A protein and the small-molecule ligand that binds it are described below.
Small molecule (SMILES): O=C(O)c1ccccc1-c1c2ccc(=O)cc-2oc2cc(O)ccc12

Sequence of chain 1.C:
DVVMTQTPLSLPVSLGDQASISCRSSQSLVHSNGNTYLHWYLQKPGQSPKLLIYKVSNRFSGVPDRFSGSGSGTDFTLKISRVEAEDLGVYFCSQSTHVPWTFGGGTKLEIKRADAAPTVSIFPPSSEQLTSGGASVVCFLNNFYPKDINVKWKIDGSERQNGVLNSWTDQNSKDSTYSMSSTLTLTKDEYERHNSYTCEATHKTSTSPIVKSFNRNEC

Binding-site contacts:
Ligand atom C12 contacts residue TYR56 of chain 1.D at 3.8 Å (hydrophobic).
Ligand atom C1 contacts residue TRP33 of chain 1.D at 3.8 Å (hydrophobic).
Ligand atom C2 contacts residue TRP33 of chain 1.D at 3.8 Å (hydrophobic).
Ligand atom C8 contacts residue GLY102 of chain 1.D at 3.1 Å.
Ligand atom C13 contacts residue TRP33 of chain 1.D at 3.7 Å (hydrophobic).
Ligand atom O3 contacts residue TYR101 of chain 1.D at 3.6 Å.
Ligand atom C12 contacts residue TRP33 of chain 1.D at 3.7 Å (hydrophobic).
Ligand atom C13 contacts residue TYR56 of chain 1.D at 3.3 Å (hydrophobic).
Ligand atom O1 contacts residue HIS31 of chain 1.C at 3.0 Å (h-bond).
Ligand atom O3 contacts residue SER96 of chain 1.C at 3.0 Å (h-bond).
Ligand atom O2 contacts residue TYR37 of chain 1.C at 3.3 Å.
Ligand atom O4 contacts residue TYR37 of chain 1.C at 3.6 Å (h-bond).
Ligand atom O5 contacts residue TYR103 of chain 1.D at 3.3 Å.
Ligand atom O5 contacts residue TYR37 of chain 1.C at 3.3 Å (h-bond).
Ligand atom C5 contacts residue SER96 of chain 1.C at 3.6 Å.
Ligand atom C6 contacts residue SER96 of chain 1.C at 3.8 Å.
Ligand atom C3 contacts residue TRP33 of chain 1.D at 3.8 Å (hydrophobic).
Ligand atom C18 contacts residue TYR103 of chain 1.D at 3.6 Å (hydrophobic).
Ligand atom C1 contacts residue HIS31 of chain 1.C at 3.8 Å.
Ligand atom C11 contacts residue TYR37 of chain 1.C at 3.5 Å (hydrophobic).
Ligand atom C15 contacts residue TRP33 of chain 1.D at 3.6 Å (hydrophobic).
Ligand atom O5 contacts residue LYS55 of chain 1.C at 3.5 Å (salt-bridge).
Ligand atom C9 contacts residue TYR37 of chain 1.C at 3.8 Å (hydrophobic).
Ligand atom C7 contacts residue TYR54 of chain 1.C at 3.1 Å (hydrophobic).
Ligand atom C20 contacts residue TYR37 of chain 1.C at 3.6 Å (hydrophobic).
Ligand atom O3 contacts residue TRP101 of chain 1.C at 3.8 Å.
Ligand atom C3 contacts residue TYR37 of chain 1.C at 3.4 Å (hydrophobic).
Ligand atom C2 contacts residue HIS31 of chain 1.C at 3.8 Å.
Ligand atom C16 contacts residue ASP31 of chain 1.D at 3.8 Å.
Ligand atom C1 contacts residue ASN33 of chain 1.C at 3.9 Å.
Ligand atom C7 contacts residue GLY102 of chain 1.D at 3.4 Å.
Ligand atom O3 contacts residue HIS39 of chain 1.C at 2.9 Å (h-bond).
Ligand atom C20 contacts residue TYR103 of chain 1.D at 3.4 Å (hydrophobic).
Ligand atom O3 contacts residue TYR54 of chain 1.C at 3.8 Å.
Ligand atom C6 contacts residue TYR37 of chain 1.C at 3.7 Å (hydrophobic).
Ligand atom C4 contacts residue TYR37 of chain 1.C at 3.5 Å (hydrophobic).
Ligand atom C11 contacts residue TRP33 of chain 1.D at 3.7 Å (hydrophobic).
Ligand atom C5 contacts residue TYR37 of chain 1.C at 3.4 Å (hydrophobic).
Ligand atom C2 contacts residue TYR37 of chain 1.C at 3.8 Å (hydrophobic).
Ligand atom O4 contacts residue TYR103 of chain 1.D at 3.7 Å.

Sequence of chain 1.D:
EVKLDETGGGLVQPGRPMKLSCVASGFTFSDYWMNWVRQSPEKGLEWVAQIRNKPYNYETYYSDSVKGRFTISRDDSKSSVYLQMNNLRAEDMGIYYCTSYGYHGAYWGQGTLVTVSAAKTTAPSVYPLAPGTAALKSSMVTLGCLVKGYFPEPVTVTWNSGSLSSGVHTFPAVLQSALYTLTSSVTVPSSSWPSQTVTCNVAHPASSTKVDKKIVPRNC